Sequence of chain 1.A:
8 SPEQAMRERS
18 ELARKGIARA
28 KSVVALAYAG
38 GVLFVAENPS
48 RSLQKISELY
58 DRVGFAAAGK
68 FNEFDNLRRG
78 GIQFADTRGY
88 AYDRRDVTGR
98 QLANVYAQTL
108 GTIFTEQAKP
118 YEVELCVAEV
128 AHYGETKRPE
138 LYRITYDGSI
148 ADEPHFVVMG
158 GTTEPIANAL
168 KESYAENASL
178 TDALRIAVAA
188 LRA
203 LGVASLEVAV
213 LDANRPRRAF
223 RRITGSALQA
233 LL

Sequence of chain 1.IA:
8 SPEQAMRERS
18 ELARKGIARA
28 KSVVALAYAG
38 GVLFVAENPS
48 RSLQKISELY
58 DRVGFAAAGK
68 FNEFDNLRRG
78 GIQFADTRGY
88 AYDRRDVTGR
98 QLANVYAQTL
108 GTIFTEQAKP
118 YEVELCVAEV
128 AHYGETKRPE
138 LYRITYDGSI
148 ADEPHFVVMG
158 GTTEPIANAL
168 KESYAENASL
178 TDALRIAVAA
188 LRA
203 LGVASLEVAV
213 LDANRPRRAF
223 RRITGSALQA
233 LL

A small-molecule ligand and the protein it binds are described below.
Small molecule (SMILES): CC(C)C[C@H](NC(=O)[C@H](Cc1ccc(O)cc1)NC(=O)[C@H](CCC(N)=O)NC(=O)CNC(=O)[C@@H](N)CC(C)C)C(=O)O

Binding-site contacts:
Ligand atom CG contacts residue MET13 of chain 1.A at 3.6 Å (hydrophobic).
Ligand atom N contacts residue ASP144 of chain 1.A at 3.5 Å (salt-bridge).
Ligand atom CE2 contacts residue GLU119 of chain 1.IA at 3.1 Å.
Ligand atom O contacts residue PHE68 of chain 1.IA at 3.3 Å (h-bond).
Ligand atom NE2 contacts residue LEU50 of chain 1.IA at 3.6 Å.
Ligand atom OXT contacts residue LYS52 of chain 1.IA at 3.5 Å (salt-bridge).
Ligand atom N contacts residue SER146 of chain 1.A at 3.0 Å (h-bond).
Ligand atom OXT contacts residue ALA27 of chain 1.IA at 3.5 Å.
Ligand atom C contacts residue ALA27 of chain 1.IA at 3.4 Å (hydrophobic).
Ligand atom CG contacts residue PHE68 of chain 1.IA at 3.7 Å (hydrophobic).
Ligand atom N contacts residue GLY66 of chain 1.IA at 2.7 Å (h-bond).
Ligand atom CD1 contacts residue MET13 of chain 1.A at 3.6 Å (hydrophobic).
Ligand atom C contacts residue ASP144 of chain 1.A at 3.7 Å.
Ligand atom OH contacts residue GLU119 of chain 1.IA at 3.4 Å (salt-bridge).
Ligand atom CE2 contacts residue LYS67 of chain 1.IA at 3.8 Å.
Ligand atom CA contacts residue GLY66 of chain 1.IA at 3.4 Å.
Ligand atom CD1 contacts residue PHE68 of chain 1.IA at 3.8 Å (hydrophobic).
Ligand atom CA contacts residue ASP144 of chain 1.A at 3.5 Å.
Ligand atom C contacts residue LYS28 of chain 1.IA at 3.6 Å.
Ligand atom O contacts residue LYS52 of chain 1.IA at 2.5 Å (salt-bridge).
Ligand atom CA contacts residue SER146 of chain 1.A at 3.8 Å.
Ligand atom O contacts residue LYS67 of chain 1.IA at 3.7 Å.
Ligand atom CB contacts residue ARG26 of chain 1.IA at 3.1 Å.
Ligand atom CB contacts residue SER146 of chain 1.A at 3.7 Å.
Ligand atom CA contacts residue SER146 of chain 1.A at 3.3 Å.
Ligand atom C contacts residue LYS52 of chain 1.IA at 3.2 Å.
Ligand atom O contacts residue ALA27 of chain 1.IA at 3.3 Å.
Ligand atom CD1 contacts residue LYS67 of chain 1.IA at 3.6 Å.
Ligand atom C contacts residue GLY66 of chain 1.IA at 3.5 Å.
Ligand atom OE1 contacts residue ILE147 of chain 1.A at 3.8 Å.
Ligand atom O contacts residue LYS28 of chain 1.IA at 2.6 Å (salt-bridge).
Ligand atom OXT contacts residue GLY66 of chain 1.IA at 2.6 Å (h-bond).
Ligand atom CD2 contacts residue LYS67 of chain 1.IA at 3.8 Å.
Ligand atom CA contacts residue GLY66 of chain 1.IA at 3.6 Å.
Ligand atom OXT contacts residue ALA65 of chain 1.IA at 3.4 Å.
Ligand atom C contacts residue SER146 of chain 1.A at 3.3 Å.
Ligand atom C contacts residue GLY66 of chain 1.IA at 3.6 Å.
Ligand atom NE2 contacts residue ILE147 of chain 1.A at 3.5 Å.
Ligand atom CZ contacts residue GLU119 of chain 1.IA at 3.6 Å.
Ligand atom CD2 contacts residue GLY23 of chain 1.IA at 3.8 Å.